This protein binds this small molecule.
Small molecule (SMILES): O=C1CCCC2=C1C1(CCCCC1)N=C(Nc1nc3ccccc3o1)N2

Sequence of chain 1.C:
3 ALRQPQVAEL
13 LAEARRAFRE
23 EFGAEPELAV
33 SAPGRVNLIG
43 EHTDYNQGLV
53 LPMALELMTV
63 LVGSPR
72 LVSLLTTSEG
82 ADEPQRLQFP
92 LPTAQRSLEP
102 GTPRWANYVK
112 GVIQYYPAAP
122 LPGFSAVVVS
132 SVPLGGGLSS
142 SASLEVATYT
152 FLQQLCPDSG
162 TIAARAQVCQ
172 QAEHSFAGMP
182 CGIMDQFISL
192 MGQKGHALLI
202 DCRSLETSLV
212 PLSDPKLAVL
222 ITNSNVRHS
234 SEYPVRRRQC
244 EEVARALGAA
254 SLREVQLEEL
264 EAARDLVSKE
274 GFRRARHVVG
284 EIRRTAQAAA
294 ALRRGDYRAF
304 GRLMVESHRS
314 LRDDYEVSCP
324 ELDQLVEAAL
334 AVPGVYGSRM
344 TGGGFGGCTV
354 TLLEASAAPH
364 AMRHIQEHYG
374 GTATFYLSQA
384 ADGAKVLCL

Binding-site contacts:
Ligand atom C21 contacts residue LEU135 of chain 1.C at 3.4 Å (hydrophobic).
Ligand atom C15 contacts residue TYR109 of chain 1.C at 3.5 Å (hydrophobic).
Ligand atom O22 contacts residue SER142 of chain 1.C at 3.5 Å (h-bond).
Ligand atom C11 contacts residue ASP83 of chain 1.C at 3.8 Å.
Ligand atom C10 contacts residue GLY81 of chain 1.C at 3.8 Å.
Ligand atom C26 contacts residue LEU135 of chain 1.C at 3.9 Å (hydrophobic).
Ligand atom C07 contacts residue TYR109 of chain 1.C at 3.6 Å (hydrophobic).
Ligand atom N16 contacts residue TYR109 of chain 1.C at 3.3 Å (h-bond).
Ligand atom C18 contacts residue SER141 of chain 1.C at 3.2 Å.
Ligand atom C12 contacts residue ARG105 of chain 1.C at 3.8 Å.
Ligand atom C24 contacts residue LEU145 of chain 1.C at 3.8 Å (hydrophobic).
Ligand atom C24 contacts residue SER131 of chain 1.C at 3.9 Å.
Ligand atom C18 contacts residue SER142 of chain 1.C at 3.9 Å.
Ligand atom C25 contacts residue VAL129 of chain 1.C at 3.9 Å (hydrophobic).
Ligand atom C20 contacts residue LEU145 of chain 1.C at 4.0 Å (hydrophobic).
Ligand atom C23 contacts residue SER131 of chain 1.C at 4.0 Å.
Ligand atom C18 contacts residue LEU135 of chain 1.C at 3.6 Å (hydrophobic).
Ligand atom C21 contacts residue SER141 of chain 1.C at 3.9 Å.
Ligand atom N17 contacts residue SER142 of chain 1.C at 3.5 Å (h-bond).
Ligand atom C24 contacts residue VAL129 of chain 1.C at 3.5 Å (hydrophobic).
Ligand atom C06 contacts residue TYR109 of chain 1.C at 3.8 Å (hydrophobic).
Ligand atom C12 contacts residue ASP83 of chain 1.C at 3.7 Å.
Ligand atom C10 contacts residue LEU135 of chain 1.C at 4.0 Å (hydrophobic).
Ligand atom C15 contacts residue SER141 of chain 1.C at 3.7 Å.
Ligand atom C26 contacts residue TRP106 of chain 1.C at 3.8 Å (hydrophobic).
Ligand atom C24 contacts residue SER79 of chain 1.C at 4.0 Å.
Ligand atom C25 contacts residue THR77 of chain 1.C at 3.9 Å.
Ligand atom C12 contacts residue TRP106 of chain 1.C at 4.0 Å (hydrophobic).
Ligand atom N17 contacts residue SER141 of chain 1.C at 2.7 Å (h-bond).
Ligand atom N16 contacts residue SER141 of chain 1.C at 3.9 Å.
Ligand atom C23 contacts residue THR61 of chain 1.C at 3.8 Å.
Ligand atom C11 contacts residue GLY81 of chain 1.C at 4.0 Å.
Ligand atom O22 contacts residue LEU135 of chain 1.C at 3.5 Å.
Ligand atom C20 contacts residue LEU135 of chain 1.C at 3.4 Å (hydrophobic).
Ligand atom C25 contacts residue SER79 of chain 1.C at 3.8 Å.
Ligand atom C21 contacts residue LEU145 of chain 1.C at 3.7 Å (hydrophobic).
Ligand atom C13 contacts residue TYR109 of chain 1.C at 3.9 Å (hydrophobic).
Ligand atom C23 contacts residue LEU145 of chain 1.C at 3.6 Å (hydrophobic).
Ligand atom N19 contacts residue LEU135 of chain 1.C at 3.6 Å.
Ligand atom O22 contacts residue SER141 of chain 1.C at 3.2 Å (h-bond).